Sequence of chain 1.A:
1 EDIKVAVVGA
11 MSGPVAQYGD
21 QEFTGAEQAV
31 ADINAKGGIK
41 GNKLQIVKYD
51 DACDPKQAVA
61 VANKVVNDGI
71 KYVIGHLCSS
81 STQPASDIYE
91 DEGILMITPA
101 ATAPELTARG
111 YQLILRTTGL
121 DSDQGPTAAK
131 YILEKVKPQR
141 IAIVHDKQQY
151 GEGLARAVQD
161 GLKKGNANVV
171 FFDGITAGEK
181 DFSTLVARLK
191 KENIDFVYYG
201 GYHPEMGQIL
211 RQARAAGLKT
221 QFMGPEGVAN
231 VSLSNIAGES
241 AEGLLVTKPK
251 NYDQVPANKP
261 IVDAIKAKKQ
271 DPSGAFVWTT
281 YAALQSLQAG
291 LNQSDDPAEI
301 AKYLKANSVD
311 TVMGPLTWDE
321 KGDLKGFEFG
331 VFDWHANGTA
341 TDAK

Binding-site contacts:
Ligand atom CD2 contacts residue TYR202 of chain 1.A at 3.9 Å (hydrophobic).
Ligand atom O contacts residue TYR202 of chain 1.A at 2.7 Å (h-bond).
Ligand atom C contacts residue THR102 of chain 1.A at 3.8 Å.
Ligand atom CB contacts residue GLU226 of chain 1.A at 4.1 Å.
Ligand atom OXT contacts residue THR102 of chain 1.A at 2.9 Å (h-bond).
Ligand atom CD2 contacts residue PHE276 of chain 1.A at 3.9 Å (hydrophobic).
Ligand atom CD2 contacts residue GLY227 of chain 1.A at 3.5 Å.
Ligand atom CA contacts residue THR102 of chain 1.A at 3.9 Å.
Ligand atom CG contacts residue GLU226 of chain 1.A at 3.5 Å.
Ligand atom C contacts residue TYR150 of chain 1.A at 3.3 Å (hydrophobic).
Ligand atom C contacts residue CYS78 of chain 1.A at 4.1 Å (hydrophobic).
Ligand atom CD2 contacts residue GLU226 of chain 1.A at 3.5 Å.
Ligand atom CD2 contacts residue TYR18 of chain 1.A at 3.6 Å (hydrophobic).
Ligand atom CD1 contacts residue TYR18 of chain 1.A at 3.6 Å (hydrophobic).
Ligand atom CD1 contacts residue ALA100 of chain 1.A at 3.9 Å (hydrophobic).
Ligand atom C contacts residue LEU77 of chain 1.A at 4.0 Å (hydrophobic).
Ligand atom N contacts residue GLU226 of chain 1.A at 2.6 Å (salt-bridge).
Ligand atom CG contacts residue PHE276 of chain 1.A at 3.6 Å (hydrophobic).
Ligand atom C contacts residue TYR202 of chain 1.A at 3.9 Å (hydrophobic).
Ligand atom CA contacts residue GLU226 of chain 1.A at 3.7 Å.
Ligand atom CA contacts residue ALA100 of chain 1.A at 3.7 Å (hydrophobic).
Ligand atom CG contacts residue ALA100 of chain 1.A at 4.0 Å (hydrophobic).
Ligand atom O contacts residue SER79 of chain 1.A at 2.9 Å (h-bond).
Ligand atom CA contacts residue TYR202 of chain 1.A at 4.1 Å (hydrophobic).
Ligand atom OXT contacts residue LEU77 of chain 1.A at 4.1 Å.
Ligand atom OXT contacts residue SER79 of chain 1.A at 2.6 Å (h-bond).
Ligand atom OXT contacts residue ALA101 of chain 1.A at 3.4 Å.
Ligand atom CB contacts residue ALA100 of chain 1.A at 3.7 Å (hydrophobic).
Ligand atom N contacts residue THR102 of chain 1.A at 2.9 Å (h-bond).
Ligand atom O contacts residue TYR150 of chain 1.A at 3.3 Å.
Ligand atom N contacts residue TYR150 of chain 1.A at 3.3 Å.
Ligand atom OXT contacts residue ALA100 of chain 1.A at 3.8 Å.
Ligand atom O contacts residue CYS78 of chain 1.A at 3.4 Å.
Ligand atom CD1 contacts residue PHE276 of chain 1.A at 3.6 Å (hydrophobic).
Ligand atom CB contacts residue LEU77 of chain 1.A at 3.4 Å (hydrophobic).
Ligand atom C contacts residue SER79 of chain 1.A at 3.5 Å.
Ligand atom CA contacts residue TYR150 of chain 1.A at 3.5 Å (hydrophobic).
Ligand atom CB contacts residue TYR202 of chain 1.A at 4.1 Å (hydrophobic).
Ligand atom OXT contacts residue TYR150 of chain 1.A at 3.6 Å.
Ligand atom N contacts residue ALA100 of chain 1.A at 2.9 Å (h-bond).

A small-molecule ligand and the protein it binds are described below.
Small molecule (SMILES): CC(C)C[C@H](N)C(=O)O